Binding-site contacts:
Ligand atom CAR contacts residue HIS41 of chain 1.A at 2.8 Å.
Ligand atom C contacts residue GLY193 of chain 1.A at 3.7 Å.
Ligand atom CBH contacts residue ASN173 of chain 1.A at 3.6 Å.
Ligand atom CBH contacts residue CYS172 of chain 1.A at 3.6 Å (hydrophobic).
Ligand atom CBB contacts residue HIS41 of chain 1.A at 3.6 Å.
Ligand atom CBF contacts residue GLY193 of chain 1.A at 3.8 Å.
Ligand atom CA contacts residue TRP192 of chain 1.A at 3.8 Å (hydrophobic).
Ligand atom NAP contacts residue SER176 of chain 1.A at 3.2 Å (h-bond).
Ligand atom CBF contacts residue TRP192 of chain 1.A at 3.7 Å (hydrophobic).
Ligand atom CBI contacts residue TRP192 of chain 1.A at 3.5 Å (hydrophobic).
Ligand atom NAP contacts residue HIS41 of chain 1.A at 3.4 Å (h-bond).
Ligand atom CBI contacts residue ALA171 of chain 1.A at 3.7 Å (hydrophobic).
Ligand atom CAQ contacts residue HIS41 of chain 1.A at 3.6 Å.
Ligand atom CBJ contacts residue THR194 of chain 1.A at 3.8 Å.
Ligand atom CA contacts residue GLY193 of chain 1.A at 3.5 Å.
Ligand atom CBI contacts residue GLY193 of chain 1.A at 3.2 Å.
Ligand atom CBD contacts residue CYS172 of chain 1.A at 3.3 Å (hydrophobic).
Ligand atom NAP contacts residue SER191 of chain 1.A at 2.9 Å (h-bond).
Ligand atom NAJ contacts residue GLY193 of chain 1.A at 2.8 Å (h-bond).
Ligand atom CAN contacts residue SER191 of chain 1.A at 3.5 Å.
Ligand atom OAY contacts residue GLY193 of chain 1.A at 3.2 Å (h-bond).
Ligand atom CAO contacts residue HIS41 of chain 1.A at 3.6 Å.
Ligand atom CAS contacts residue SER176 of chain 1.A at 2.2 Å.
Ligand atom CBJ contacts residue GLY193 of chain 1.A at 3.5 Å.
Ligand atom CAN contacts residue TRP192 of chain 1.A at 3.6 Å (hydrophobic).
Ligand atom CBJ contacts residue CYS197 of chain 1.A at 3.7 Å (hydrophobic).
Ligand atom OAE contacts residue SER176 of chain 1.A at 2.3 Å (h-bond).
Ligand atom OAY contacts residue TRP192 of chain 1.A at 3.4 Å.
Ligand atom CBG contacts residue CYS172 of chain 1.A at 3.5 Å (hydrophobic).
Ligand atom CAK contacts residue GLY193 of chain 1.A at 3.7 Å.
Ligand atom CB contacts residue TRP192 of chain 1.A at 3.5 Å (hydrophobic).
Ligand atom CAQ contacts residue SER176 of chain 1.A at 2.6 Å.
Ligand atom CAL contacts residue TRP192 of chain 1.A at 3.8 Å (hydrophobic).
Ligand atom CAO contacts residue SER191 of chain 1.A at 3.7 Å.
Ligand atom OAU contacts residue THR194 of chain 1.A at 3.6 Å.
Ligand atom OAE contacts residue GLY174 of chain 1.A at 3.2 Å (h-bond).
Ligand atom CBK contacts residue CYS197 of chain 1.A at 3.5 Å (hydrophobic).
Ligand atom CAS contacts residue HIS41 of chain 1.A at 1.5 Å.
Ligand atom CBD contacts residue SER176 of chain 1.A at 3.0 Å.
Ligand atom CAR contacts residue SER176 of chain 1.A at 1.4 Å.

Sequence of chain 1.A:
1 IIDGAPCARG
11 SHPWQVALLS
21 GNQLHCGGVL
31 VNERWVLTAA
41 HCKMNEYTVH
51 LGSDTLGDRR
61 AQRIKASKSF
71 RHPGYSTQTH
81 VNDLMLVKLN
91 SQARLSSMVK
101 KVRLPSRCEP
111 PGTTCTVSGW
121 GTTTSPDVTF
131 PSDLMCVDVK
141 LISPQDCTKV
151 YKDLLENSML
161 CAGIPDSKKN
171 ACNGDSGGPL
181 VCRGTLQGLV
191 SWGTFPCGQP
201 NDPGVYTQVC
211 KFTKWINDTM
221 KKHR

This protein binds this small molecule.
Small molecule (SMILES): C[C@H](NC(=O)CCC(=O)O)C(=O)N[C@@H](C)C(=O)N1CCC[C@H]1C(=O)N[C@@H](Cc1ccccc1)[C@H](O)CCl